Binding-site contacts:
Ligand atom CZ contacts residue GLY20 of chain 1.F at 3.7 Å.
Ligand atom C contacts residue GLY35 of chain 1.G at 3.7 Å.
Ligand atom CE contacts residue ARG29 of chain 1.F at 3.7 Å.
Ligand atom O contacts residue ALA36 of chain 1.G at 3.0 Å (h-bond).
Ligand atom O contacts residue SER80 of chain 1.G at 3.8 Å.
Ligand atom CE2 contacts residue LEU82 of chain 1.G at 3.2 Å (hydrophobic).
Ligand atom CG2 contacts residue VAL55 of chain 1.G at 3.5 Å (hydrophobic).
Ligand atom N contacts residue GLY81 of chain 1.G at 3.5 Å (h-bond).
Ligand atom O contacts residue GLY81 of chain 1.G at 2.6 Å (h-bond).
Ligand atom CA contacts residue ALA36 of chain 1.G at 3.8 Å (hydrophobic).
Ligand atom O contacts residue ARG34 of chain 1.G at 3.4 Å (salt-bridge).
Ligand atom CD2 contacts residue LEU82 of chain 1.G at 3.8 Å (hydrophobic).
Ligand atom CG1 contacts residue ASP152 of chain 1.F at 3.3 Å.
Ligand atom CB contacts residue ARG34 of chain 1.G at 3.9 Å.
Ligand atom O contacts residue ASP19 of chain 1.F at 3.7 Å.
Ligand atom CZ contacts residue ARG21 of chain 1.F at 3.9 Å.
Ligand atom CE2 contacts residue GLY20 of chain 1.F at 3.2 Å.
Ligand atom C contacts residue ALA36 of chain 1.G at 3.1 Å (hydrophobic).
Ligand atom CG2 contacts residue ASP52 of chain 1.G at 3.6 Å.
Ligand atom O contacts residue ARG34 of chain 1.G at 3.2 Å (salt-bridge).
Ligand atom CG contacts residue ARG29 of chain 1.F at 3.8 Å.
Ligand atom CE2 contacts residue ARG34 of chain 1.G at 3.9 Å.
Ligand atom O contacts residue LEU158 of chain 1.F at 3.8 Å.
Ligand atom O contacts residue ASP19 of chain 1.F at 3.7 Å.
Ligand atom O contacts residue GLY35 of chain 1.G at 3.1 Å.
Ligand atom O contacts residue LEU82 of chain 1.G at 3.5 Å.
Ligand atom CG contacts residue ARG34 of chain 1.G at 3.6 Å.
Ligand atom O contacts residue VAL83 of chain 1.G at 3.6 Å.
Ligand atom OXT contacts residue ALA36 of chain 1.G at 3.5 Å (h-bond).
Ligand atom CG1 contacts residue VAL83 of chain 1.G at 3.8 Å (hydrophobic).
Ligand atom SD contacts residue VAL25 of chain 1.F at 3.8 Å.
Ligand atom CD2 contacts residue ARG34 of chain 1.G at 3.4 Å.
Ligand atom C contacts residue GLY81 of chain 1.G at 3.4 Å.
Ligand atom CB contacts residue ARG29 of chain 1.F at 3.8 Å.
Ligand atom N contacts residue ARG34 of chain 1.G at 3.2 Å.
Ligand atom OXT contacts residue LYS67 of chain 1.G at 2.8 Å (salt-bridge).
Ligand atom CB contacts residue ARG34 of chain 1.G at 3.7 Å.
Ligand atom O contacts residue VAL55 of chain 1.G at 3.7 Å.
Ligand atom CG2 contacts residue ALA36 of chain 1.G at 3.4 Å (hydrophobic).
Ligand atom C contacts residue ARG34 of chain 1.G at 3.6 Å.

The small molecule below binds the protein below.
Small molecule (SMILES): CSCC[C@H](NC(=O)[C@@H](NC(=O)CNC(=O)[C@H](CC/C=C/N)NC(=O)[C@H](CC(C)C)NC(=O)[C@H](CC(=O)O)NC(=O)[C@@H]1CCCN1)C(C)C)C(=O)N[C@@H](Cc1ccccc1)C(=O)N[C@H](C(=O)O)C(C)C

Sequence of chain 1.G:
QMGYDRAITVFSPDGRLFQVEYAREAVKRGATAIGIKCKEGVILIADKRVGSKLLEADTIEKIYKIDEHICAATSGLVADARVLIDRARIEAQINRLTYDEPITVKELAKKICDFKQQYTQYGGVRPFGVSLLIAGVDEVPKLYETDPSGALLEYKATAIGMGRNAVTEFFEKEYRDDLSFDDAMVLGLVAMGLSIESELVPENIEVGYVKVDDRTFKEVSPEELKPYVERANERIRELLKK

Sequence of chain 1.F:
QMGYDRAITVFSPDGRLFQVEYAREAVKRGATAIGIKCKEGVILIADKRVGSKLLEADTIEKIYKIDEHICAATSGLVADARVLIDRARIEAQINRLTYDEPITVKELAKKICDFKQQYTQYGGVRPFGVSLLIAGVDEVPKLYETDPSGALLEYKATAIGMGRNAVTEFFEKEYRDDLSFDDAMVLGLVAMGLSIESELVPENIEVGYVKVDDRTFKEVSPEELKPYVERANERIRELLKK